Binding-site contacts:
Ligand atom C2 contacts residue ALA66 of chain 1.B at 3.7 Å (hydrophobic).
Ligand atom O12 contacts residue ARG70 of chain 1.B at 3.7 Å.
Ligand atom C17 contacts residue ARG70 of chain 1.B at 3.4 Å.
Ligand atom C12 contacts residue ARG70 of chain 1.B at 4.4 Å.
Ligand atom C3 contacts residue ALA66 of chain 1.B at 3.5 Å (hydrophobic).
Ligand atom O8 contacts residue ALA66 of chain 1.B at 2.9 Å.
Ligand atom O15 contacts residue ARG70 of chain 1.B at 2.6 Å (salt-bridge).
Ligand atom C16 contacts residue LYS74 of chain 1.B at 3.3 Å.
Ligand atom C7 contacts residue LYS74 of chain 1.B at 4.3 Å.
Ligand atom C4 contacts residue ALA66 of chain 1.B at 3.5 Å (hydrophobic).
Ligand atom C10 contacts residue ARG70 of chain 1.B at 4.0 Å.
Ligand atom N3 contacts residue LYS74 of chain 1.B at 4.3 Å.
Ligand atom C11 contacts residue ARG70 of chain 1.B at 3.9 Å.
Ligand atom O7 contacts residue ALA66 of chain 1.B at 2.8 Å (h-bond).
Ligand atom O5 contacts residue ARG70 of chain 1.B at 2.8 Å (salt-bridge).
Ligand atom O11 contacts residue ARG70 of chain 1.B at 3.4 Å.
Ligand atom C1 contacts residue ARG70 of chain 1.B at 3.2 Å.
Ligand atom C18 contacts residue LYS74 of chain 1.B at 3.9 Å.
Ligand atom C7 contacts residue ARG70 of chain 1.B at 3.8 Å.
Ligand atom O9 contacts residue ARG70 of chain 1.B at 4.2 Å.
Ligand atom C8 contacts residue ARG70 of chain 1.B at 3.7 Å.
Ligand atom O14 contacts residue LYS74 of chain 1.B at 2.7 Å (salt-bridge).
Ligand atom O12 contacts residue LYS74 of chain 1.B at 4.4 Å.
Ligand atom O6 contacts residue ARG70 of chain 1.B at 4.0 Å.
Ligand atom N1 contacts residue ARG70 of chain 1.B at 2.7 Å (salt-bridge).
Ligand atom O7 contacts residue SER69 of chain 1.B at 4.2 Å.
Ligand atom O7 contacts residue ALA67 of chain 1.B at 4.5 Å.
Ligand atom C15 contacts residue LYS74 of chain 1.B at 3.6 Å.
Ligand atom C17 contacts residue LYS74 of chain 1.B at 3.2 Å.
Ligand atom N4 contacts residue LYS74 of chain 1.B at 4.5 Å.
Ligand atom C18 contacts residue ARG70 of chain 1.B at 3.7 Å.
Ligand atom C6 contacts residue ARG70 of chain 1.B at 3.0 Å.
Ligand atom C4 contacts residue ALA67 of chain 1.B at 4.3 Å (hydrophobic).
Ligand atom C2 contacts residue ARG70 of chain 1.B at 3.4 Å.
Ligand atom O10 contacts residue ARG70 of chain 1.B at 3.3 Å (salt-bridge).
Ligand atom C5 contacts residue ARG70 of chain 1.B at 3.8 Å.
Ligand atom C13 contacts residue ARG70 of chain 1.B at 4.1 Å.
Ligand atom O11 contacts residue LYS74 of chain 1.B at 3.8 Å.
Ligand atom C9 contacts residue ARG70 of chain 1.B at 3.1 Å.

A protein and the small-molecule ligand that binds it are described below.
Small molecule (SMILES): NC[C@H]1O[C@H](O[C@H]2[C@H](O)[C@@H](O[C@H]3O[C@H](CO)[C@@H](O)[C@H](N)[C@H]3O)[C@H](N)C[C@@H]2N)[C@H](O)[C@@H](O)[C@@H]1O

Sequence of chain 1.B:
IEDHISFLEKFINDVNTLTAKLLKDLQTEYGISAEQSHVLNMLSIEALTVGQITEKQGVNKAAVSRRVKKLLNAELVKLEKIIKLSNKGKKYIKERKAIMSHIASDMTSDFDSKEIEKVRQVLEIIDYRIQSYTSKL